Binding-site contacts:
Ligand atom CG contacts residue 2AS1 of chain 1.B at 0.5 Å.
Ligand atom C contacts residue THR205 of chain 1.A at 3.4 Å.
Ligand atom OXT contacts residue SER96 of chain 1.A at 3.2 Å.
Ligand atom N contacts residue THR205 of chain 1.A at 2.8 Å (h-bond).
Ligand atom O contacts residue 2AS1 of chain 1.B at 1.3 Å (h-bond).
Ligand atom CG contacts residue SER96 of chain 1.A at 3.7 Å.
Ligand atom CG contacts residue ARG62 of chain 1.A at 3.8 Å.
Ligand atom CA contacts residue 2AS1 of chain 1.B at 1.3 Å.
Ligand atom O contacts residue CYS204 of chain 1.A at 2.4 Å.
Ligand atom CB contacts residue 2AS1 of chain 1.B at 0.6 Å.
Ligand atom C contacts residue CYS97 of chain 1.A at 3.4 Å (hydrophobic).
Ligand atom CA contacts residue THR205 of chain 1.A at 3.5 Å.
Ligand atom O contacts residue GLY203 of chain 1.A at 3.5 Å (h-bond).
Ligand atom C contacts residue 2AS1 of chain 1.B at 0.5 Å.
Ligand atom OD1 contacts residue ARG62 of chain 1.A at 2.9 Å (salt-bridge).
Ligand atom C contacts residue THR98 of chain 1.A at 3.9 Å.
Ligand atom N contacts residue 2AS1 of chain 1.B at 0.7 Å (h-bond).
Ligand atom OD2 contacts residue ARG62 of chain 1.A at 3.9 Å.
Ligand atom OD2 contacts residue MET23 of chain 1.A at 3.5 Å (h-bond).
Ligand atom OD2 contacts residue 2AS1 of chain 1.B at 1.1 Å.
Ligand atom O contacts residue THR205 of chain 1.A at 2.7 Å (h-bond).
Ligand atom OXT contacts residue GLY203 of chain 1.A at 3.9 Å.
Ligand atom OXT contacts residue THR98 of chain 1.A at 2.9 Å (h-bond).
Ligand atom CB contacts residue SER96 of chain 1.A at 3.7 Å.
Ligand atom OXT contacts residue CYS97 of chain 1.A at 2.3 Å (h-bond).
Ligand atom C4 contacts residue SER96 of chain 1.A at 3.6 Å.
Ligand atom CB contacts residue THR98 of chain 1.A at 3.8 Å.
Ligand atom N contacts residue MET23 of chain 1.A at 3.8 Å.
Ligand atom N contacts residue GLU206 of chain 1.A at 2.9 Å (salt-bridge).
Ligand atom C contacts residue SER96 of chain 1.A at 3.8 Å.
Ligand atom OD2 contacts residue LYS176 of chain 1.A at 2.8 Å (salt-bridge).
Ligand atom OD2 contacts residue GLU206 of chain 1.A at 3.6 Å.
Ligand atom C4 contacts residue 2AS1 of chain 1.B at 0.9 Å.
Ligand atom CA contacts residue SER96 of chain 1.A at 3.2 Å.
Ligand atom C contacts residue CYS204 of chain 1.A at 3.5 Å (hydrophobic).
Ligand atom C4 contacts residue THR140 of chain 1.A at 3.8 Å.
Ligand atom C4 contacts residue THR98 of chain 1.A at 2.3 Å.
Ligand atom OXT contacts residue 2AS1 of chain 1.B at 1.0 Å (h-bond).
Ligand atom OD1 contacts residue SER96 of chain 1.A at 3.4 Å (h-bond).
Ligand atom OD1 contacts residue 2AS1 of chain 1.B at 0.7 Å (h-bond).

A small-molecule ligand and the protein it binds are described below.
Small molecule (SMILES): C[C@H](C(=O)O)[C@@H](N)C(=O)O

Sequence of chain 1.A:
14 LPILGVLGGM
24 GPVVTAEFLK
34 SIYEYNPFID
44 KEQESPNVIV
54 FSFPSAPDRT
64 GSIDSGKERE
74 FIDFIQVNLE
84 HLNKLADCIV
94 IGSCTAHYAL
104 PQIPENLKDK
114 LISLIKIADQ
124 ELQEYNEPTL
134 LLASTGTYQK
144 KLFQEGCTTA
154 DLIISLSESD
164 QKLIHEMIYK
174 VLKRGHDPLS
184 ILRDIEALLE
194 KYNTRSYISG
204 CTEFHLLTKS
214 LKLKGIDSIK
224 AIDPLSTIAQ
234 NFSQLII